Binding-site contacts:
Ligand atom O24 contacts residue MET267 of chain 1.C at 3.2 Å (h-bond).
Ligand atom O24 contacts residue PHE283 of chain 1.C at 3.6 Å.
Ligand atom C26 contacts residue PHE283 of chain 1.C at 3.7 Å (hydrophobic).
Ligand atom N20 contacts residue GLN280 of chain 1.C at 3.4 Å (h-bond).
Ligand atom C3 contacts residue MET267 of chain 1.C at 3.5 Å (hydrophobic).
Ligand atom C22 contacts residue PHE283 of chain 1.C at 3.3 Å (hydrophobic).
Ligand atom C9 contacts residue GLY279 of chain 1.C at 3.4 Å.
Ligand atom C17 contacts residue LEU229 of chain 1.C at 3.8 Å (hydrophobic).
Ligand atom C15 contacts residue ILE246 of chain 1.C at 3.2 Å (hydrophobic).
Ligand atom C5 contacts residue PRO266 of chain 1.C at 3.5 Å (hydrophobic).
Ligand atom N8 contacts residue GLY279 of chain 1.C at 3.6 Å.
Ligand atom C1 contacts residue GLU275 of chain 1.C at 3.7 Å.
Ligand atom C5 contacts residue GLU275 of chain 1.C at 3.6 Å.
Ligand atom C15 contacts residue SER231 of chain 1.C at 3.3 Å.
Ligand atom C9 contacts residue MET267 of chain 1.C at 3.3 Å (hydrophobic).
Ligand atom C6 contacts residue LYS272 of chain 1.C at 3.6 Å.
Ligand atom C16 contacts residue ILE246 of chain 1.C at 3.7 Å (hydrophobic).
Ligand atom C14 contacts residue ILE246 of chain 1.C at 3.7 Å (hydrophobic).
Ligand atom C14 contacts residue SER231 of chain 1.C at 3.8 Å.
Ligand atom C11 contacts residue GLY279 of chain 1.C at 3.7 Å.
Ligand atom C6 contacts residue PRO266 of chain 1.C at 3.5 Å (hydrophobic).
Ligand atom N8 contacts residue MET267 of chain 1.C at 3.4 Å.
Ligand atom C3 contacts residue GLY279 of chain 1.C at 3.5 Å.
Ligand atom N23 contacts residue PHE283 of chain 1.C at 3.5 Å.
Ligand atom C2 contacts residue TYR247 of chain 1.C at 3.6 Å (hydrophobic).
Ligand atom C18 contacts residue PHE283 of chain 1.C at 3.5 Å (hydrophobic).
Ligand atom C6 contacts residue GLU275 of chain 1.C at 3.2 Å.
Ligand atom C7 contacts residue GLY279 of chain 1.C at 3.3 Å.
Ligand atom C26 contacts residue TYR247 of chain 1.C at 3.5 Å (hydrophobic).
Ligand atom C21 contacts residue PHE283 of chain 1.C at 3.4 Å (hydrophobic).
Ligand atom N10 contacts residue GLY279 of chain 1.C at 3.4 Å (h-bond).
Ligand atom C26 contacts residue GLN280 of chain 1.C at 3.3 Å.
Ligand atom C7 contacts residue MET267 of chain 1.C at 3.4 Å (hydrophobic).
Ligand atom C9 contacts residue TYR247 of chain 1.C at 3.5 Å (hydrophobic).
Ligand atom C26 contacts residue MET267 of chain 1.C at 3.7 Å (hydrophobic).
Ligand atom N10 contacts residue MET267 of chain 1.C at 3.5 Å (h-bond).
Ligand atom N20 contacts residue PHE283 of chain 1.C at 3.7 Å.
Ligand atom C2 contacts residue MET267 of chain 1.C at 3.5 Å (hydrophobic).
Ligand atom C19 contacts residue PHE283 of chain 1.C at 3.7 Å (hydrophobic).
Ligand atom N8 contacts residue TYR247 of chain 1.C at 2.7 Å (h-bond).

This protein binds this small molecule.
Small molecule (SMILES): Cn1cc(-c2ccccc2)nc1COc1nc2ccccc2nc1Cl

Sequence of chain 1.C:
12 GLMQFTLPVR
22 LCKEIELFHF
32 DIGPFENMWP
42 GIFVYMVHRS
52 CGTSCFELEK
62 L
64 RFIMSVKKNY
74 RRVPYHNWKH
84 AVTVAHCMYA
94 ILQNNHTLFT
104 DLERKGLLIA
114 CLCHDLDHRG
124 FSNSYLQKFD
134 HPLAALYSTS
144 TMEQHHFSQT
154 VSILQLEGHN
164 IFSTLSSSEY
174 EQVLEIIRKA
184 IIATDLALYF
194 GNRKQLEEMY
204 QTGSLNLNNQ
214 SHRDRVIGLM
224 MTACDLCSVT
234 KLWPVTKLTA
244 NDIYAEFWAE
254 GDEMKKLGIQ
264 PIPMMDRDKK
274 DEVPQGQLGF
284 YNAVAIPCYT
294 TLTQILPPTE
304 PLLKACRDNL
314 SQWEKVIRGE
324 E